Binding-site contacts:
Ligand atom O1P contacts residue SER220 of chain 2.C at 2.8 Å (h-bond).
Ligand atom O2P contacts residue SER279 of chain 2.C at 3.2 Å (h-bond).
Ligand atom C5 contacts residue MET305 of chain 2.C at 3.7 Å (hydrophobic).
Ligand atom C5 contacts residue ILE221 of chain 2.C at 3.2 Å (hydrophobic).
Ligand atom O1P contacts residue GLY219 of chain 2.C at 3.4 Å.
Ligand atom C4 contacts residue ILE221 of chain 2.C at 3.6 Å (hydrophobic).
Ligand atom N7 contacts residue GLY304 of chain 2.C at 3.6 Å.
Ligand atom O3P contacts residue SER279 of chain 2.C at 3.3 Å (h-bond).
Ligand atom C2 contacts residue 8KY1 of chain 2.Z at 3.6 Å.
Ligand atom O3P contacts residue GLY278 of chain 2.C at 2.9 Å (h-bond).
Ligand atom O3' contacts residue ALA70 of chain 2.C at 3.7 Å.
Ligand atom O5' contacts residue GLY219 of chain 2.C at 3.7 Å.
Ligand atom N7 contacts residue MET72 of chain 2.C at 3.7 Å.
Ligand atom O2' contacts residue ASP255 of chain 2.C at 2.5 Å (salt-bridge).
Ligand atom O3' contacts residue ASP255 of chain 2.C at 2.5 Å (salt-bridge).
Ligand atom O6 contacts residue GLU332 of chain 2.C at 3.7 Å.
Ligand atom O2P contacts residue TYR302 of chain 2.C at 2.4 Å (h-bond).
Ligand atom N1 contacts residue 8KY1 of chain 2.Z at 3.7 Å.
Ligand atom N1 contacts residue GLU332 of chain 2.C at 2.9 Å (salt-bridge).
Ligand atom O5' contacts residue GLY256 of chain 2.C at 3.5 Å.
Ligand atom O3' contacts residue MET276 of chain 2.C at 3.8 Å.
Ligand atom O1P contacts residue GLY257 of chain 2.C at 2.9 Å (h-bond).
Ligand atom C8 contacts residue ILE221 of chain 2.C at 3.6 Å (hydrophobic).
Ligand atom O2P contacts residue SER220 of chain 2.C at 2.8 Å (h-bond).
Ligand atom P contacts residue SER220 of chain 2.C at 3.7 Å.
Ligand atom C3' contacts residue ASP255 of chain 2.C at 3.6 Å.
Ligand atom C2 contacts residue GLU332 of chain 2.C at 3.6 Å.
Ligand atom C2 contacts residue CYS222 of chain 2.C at 3.0 Å (hydrophobic).
Ligand atom O6 contacts residue GLY306 of chain 2.C at 2.7 Å (h-bond).
Ligand atom C6 contacts residue GLU332 of chain 2.C at 3.7 Å.
Ligand atom N7 contacts residue MET305 of chain 2.C at 3.0 Å (h-bond).
Ligand atom O6 contacts residue GLY304 of chain 2.C at 3.4 Å.
Ligand atom C6 contacts residue GLY306 of chain 2.C at 3.7 Å.
Ligand atom N7 contacts residue ILE221 of chain 2.C at 3.2 Å.
Ligand atom C5' contacts residue TYR302 of chain 2.C at 3.7 Å (hydrophobic).
Ligand atom N3 contacts residue CYS222 of chain 2.C at 3.4 Å.
Ligand atom C8 contacts residue MET72 of chain 2.C at 3.5 Å (hydrophobic).
Ligand atom O6 contacts residue MET305 of chain 2.C at 3.2 Å (h-bond).
Ligand atom O6 contacts residue GLY333 of chain 2.C at 3.7 Å.
Ligand atom C6 contacts residue ILE221 of chain 2.C at 3.6 Å (hydrophobic).

Sequence of chain 2.C:
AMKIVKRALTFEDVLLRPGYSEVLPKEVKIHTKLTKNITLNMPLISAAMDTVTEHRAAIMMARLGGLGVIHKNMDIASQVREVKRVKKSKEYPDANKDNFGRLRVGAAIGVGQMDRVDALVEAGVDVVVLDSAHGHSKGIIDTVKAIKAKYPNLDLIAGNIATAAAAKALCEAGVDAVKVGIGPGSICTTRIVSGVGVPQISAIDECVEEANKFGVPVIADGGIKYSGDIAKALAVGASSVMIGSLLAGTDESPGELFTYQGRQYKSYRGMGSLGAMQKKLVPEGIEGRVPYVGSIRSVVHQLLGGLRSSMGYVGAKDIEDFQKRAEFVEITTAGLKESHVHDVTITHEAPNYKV

A small-molecule ligand and the protein it binds are described below.
Small molecule (SMILES): O=c1[nH]cnc2c1ncn2[C@@H]1O[C@H](COP(=O)(O)O)[C@@H](O)[C@H]1O